Sequence of chain 1.N:
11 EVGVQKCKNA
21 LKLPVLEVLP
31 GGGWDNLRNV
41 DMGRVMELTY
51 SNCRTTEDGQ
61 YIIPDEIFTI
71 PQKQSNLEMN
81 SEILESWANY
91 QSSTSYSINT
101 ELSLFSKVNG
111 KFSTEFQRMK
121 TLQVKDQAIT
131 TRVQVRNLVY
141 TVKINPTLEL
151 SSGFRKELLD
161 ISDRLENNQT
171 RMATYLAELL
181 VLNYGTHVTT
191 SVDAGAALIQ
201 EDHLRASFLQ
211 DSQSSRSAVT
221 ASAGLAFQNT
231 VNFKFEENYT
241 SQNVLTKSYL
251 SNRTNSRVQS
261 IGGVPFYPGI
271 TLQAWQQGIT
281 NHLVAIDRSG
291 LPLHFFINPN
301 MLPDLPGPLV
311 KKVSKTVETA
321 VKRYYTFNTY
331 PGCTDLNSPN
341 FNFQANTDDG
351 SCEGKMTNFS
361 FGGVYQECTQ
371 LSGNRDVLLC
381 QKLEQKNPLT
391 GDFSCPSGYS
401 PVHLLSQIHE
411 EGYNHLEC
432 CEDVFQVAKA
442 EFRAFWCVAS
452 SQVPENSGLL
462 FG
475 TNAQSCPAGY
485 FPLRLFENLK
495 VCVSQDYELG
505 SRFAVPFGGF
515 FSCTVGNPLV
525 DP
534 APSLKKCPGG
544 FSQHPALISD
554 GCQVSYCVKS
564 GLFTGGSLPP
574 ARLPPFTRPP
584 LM

The small molecule below binds the protein below.
Small molecule (SMILES): CC(=O)N[C@H]1[C@H](O[C@H]2[C@H](O)[C@@H](NC(C)=O)CO[C@@H]2CO)O[C@H](CO)[C@@H](O)[C@@H]1O

Binding-site contacts:
Ligand atom O6 contacts residue THR170 of chain 1.N at 4.3 Å.
Ligand atom O7 contacts residue ASN168 of chain 1.N at 3.3 Å (h-bond).
Ligand atom C7 contacts residue ASN168 of chain 1.N at 3.2 Å.
Ligand atom C5 contacts residue ASN168 of chain 1.N at 3.7 Å.
Ligand atom C8 contacts residue ASN168 of chain 1.N at 4.3 Å.
Ligand atom C1 contacts residue ASN168 of chain 1.N at 1.4 Å.
Ligand atom O6 contacts residue ASN168 of chain 1.N at 4.3 Å.
Ligand atom C4 contacts residue ASN168 of chain 1.N at 4.3 Å.
Ligand atom C3 contacts residue ASN168 of chain 1.N at 3.8 Å.
Ligand atom O5 contacts residue ASN168 of chain 1.N at 2.5 Å (h-bond).
Ligand atom C2 contacts residue ASN168 of chain 1.N at 2.4 Å.
Ligand atom N2 contacts residue ASN168 of chain 1.N at 2.8 Å (h-bond).